Sequence of chain 1.B:
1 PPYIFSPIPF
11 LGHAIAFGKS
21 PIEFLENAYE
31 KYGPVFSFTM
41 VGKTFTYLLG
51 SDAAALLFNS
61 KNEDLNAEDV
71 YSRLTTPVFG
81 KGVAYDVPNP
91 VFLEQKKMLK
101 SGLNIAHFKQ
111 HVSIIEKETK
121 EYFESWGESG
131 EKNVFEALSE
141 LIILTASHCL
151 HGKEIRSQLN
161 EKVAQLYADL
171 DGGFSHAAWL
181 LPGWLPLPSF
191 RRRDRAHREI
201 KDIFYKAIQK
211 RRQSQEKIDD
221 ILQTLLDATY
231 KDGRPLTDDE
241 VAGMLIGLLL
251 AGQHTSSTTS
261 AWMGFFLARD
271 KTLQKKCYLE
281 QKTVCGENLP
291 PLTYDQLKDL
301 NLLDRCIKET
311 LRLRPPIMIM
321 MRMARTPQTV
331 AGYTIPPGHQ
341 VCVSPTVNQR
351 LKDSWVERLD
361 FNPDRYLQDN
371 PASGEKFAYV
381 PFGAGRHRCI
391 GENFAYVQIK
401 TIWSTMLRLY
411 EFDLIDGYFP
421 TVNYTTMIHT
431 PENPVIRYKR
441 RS

Binding-site contacts:
Ligand atom OBB contacts residue LEU74 of chain 1.B at 3.2 Å.
Ligand atom NAX contacts residue ILE317 of chain 1.B at 3.6 Å.
Ligand atom CAT contacts residue ILE317 of chain 1.B at 3.6 Å (hydrophobic).
Ligand atom CAE contacts residue TRP179 of chain 1.B at 3.5 Å (hydrophobic).
Ligand atom OBB contacts residue VFV1 of chain 1.J at 3.6 Å.
Ligand atom CAN contacts residue GLY247 of chain 1.B at 3.2 Å.
Ligand atom CAP contacts residue TYR71 of chain 1.B at 3.6 Å (hydrophobic).
Ligand atom CAG contacts residue HEM1 of chain 1.H at 3.1 Å.
Ligand atom CBM contacts residue VFV1 of chain 1.J at 3.6 Å.
Ligand atom CBH contacts residue LEU74 of chain 1.B at 3.6 Å (hydrophobic).
Ligand atom CAF contacts residue HIS176 of chain 1.B at 3.6 Å.
Ligand atom CBE contacts residue PHE79 of chain 1.B at 3.4 Å (hydrophobic).
Ligand atom CAO contacts residue ALA84 of chain 1.B at 3.7 Å (hydrophobic).
Ligand atom CAV contacts residue GLY247 of chain 1.B at 3.4 Å.
Ligand atom CAG contacts residue THR255 of chain 1.B at 3.6 Å.
Ligand atom NAZ contacts residue VFV1 of chain 1.J at 3.4 Å.
Ligand atom NAX contacts residue HEM1 of chain 1.H at 2.0 Å.
Ligand atom CAH contacts residue VFV1 of chain 1.J at 3.5 Å.
Ligand atom CAU contacts residue HEM1 of chain 1.H at 2.9 Å.
Ligand atom CAH contacts residue TRP179 of chain 1.B at 3.2 Å (hydrophobic).
Ligand atom FAC contacts residue ALA251 of chain 1.B at 3.4 Å.
Ligand atom CAQ contacts residue VFV1 of chain 1.J at 3.4 Å.
Ligand atom FAB contacts residue MET244 of chain 1.B at 3.4 Å.
Ligand atom FAB contacts residue LEU99 of chain 1.B at 3.5 Å.
Ligand atom CAV contacts residue PHE79 of chain 1.B at 3.3 Å (hydrophobic).
Ligand atom CAJ contacts residue LEU248 of chain 1.B at 3.6 Å (hydrophobic).
Ligand atom CBI contacts residue VFV1 of chain 1.J at 3.6 Å.
Ligand atom CAG contacts residue ALA251 of chain 1.B at 3.5 Å (hydrophobic).
Ligand atom CAU contacts residue ILE317 of chain 1.B at 3.4 Å (hydrophobic).
Ligand atom CBM contacts residue LEU74 of chain 1.B at 3.4 Å (hydrophobic).
Ligand atom CAJ contacts residue GLY247 of chain 1.B at 3.4 Å.
Ligand atom CBL contacts residue LEU74 of chain 1.B at 3.0 Å (hydrophobic).
Ligand atom OAA contacts residue PHE174 of chain 1.B at 3.4 Å.
Ligand atom CAL contacts residue VFV1 of chain 1.J at 3.6 Å.
Ligand atom NAY contacts residue VFV1 of chain 1.J at 3.5 Å.
Ligand atom NAY contacts residue LEU74 of chain 1.B at 3.1 Å.
Ligand atom NAZ contacts residue LEU74 of chain 1.B at 3.4 Å.
Ligand atom NBO contacts residue ILE317 of chain 1.B at 3.4 Å.
Ligand atom CAM contacts residue VFV1 of chain 1.J at 3.2 Å.
Ligand atom CAM contacts residue PHE174 of chain 1.B at 3.6 Å (hydrophobic).

This small molecule binds to this protein.
Small molecule (SMILES): O=C(N[C@@H](Cn1ccnc1)c1ccc(-c2ccc(F)cc2)cc1F)c1ccc(-c2nnc(-c3ccccc3)o2)cc1